This small molecule binds to this protein.
Small molecule (SMILES): CC(=O)N[C@@H]1[C@@H](O)[C@H](O[C@@H]2O[C@H](CO)[C@H](O)[C@H](O[C@]3(C(=O)O)C[C@H](O)[C@@H](NC(C)=O)[C@H]([C@H](O)[C@H](O)CO)O3)[C@H]2O)[C@@H](CO)O[C@H]1O

Binding-site contacts:
Ligand atom C9 contacts residue TYR92 of chain 1.E at 3.4 Å (hydrophobic).
Ligand atom O8 contacts residue TYR92 of chain 1.E at 2.7 Å (h-bond).
Ligand atom C1 contacts residue THR130 of chain 1.E at 3.6 Å.
Ligand atom C9 contacts residue HIS178 of chain 1.E at 3.3 Å.
Ligand atom O1A contacts residue THR130 of chain 1.E at 3.5 Å.
Ligand atom C8 contacts residue TYR92 of chain 1.E at 3.6 Å (hydrophobic).
Ligand atom C7 contacts residue TRP146 of chain 1.E at 3.9 Å (hydrophobic).
Ligand atom O10 contacts residue ALA129 of chain 1.E at 3.9 Å.
Ligand atom C5 contacts residue ALA129 of chain 1.E at 3.5 Å (hydrophobic).
Ligand atom O9 contacts residue GLU185 of chain 1.E at 2.7 Å (salt-bridge).
Ligand atom C8 contacts residue GLU185 of chain 1.E at 3.8 Å.
Ligand atom O1B contacts residue THR130 of chain 1.E at 3.0 Å (h-bond).
Ligand atom O8 contacts residue ARG215 of chain 1.E at 4.0 Å.
Ligand atom O8 contacts residue TRP146 of chain 1.E at 3.9 Å.
Ligand atom C4 contacts residue ARG215 of chain 1.E at 3.9 Å.
Ligand atom C1 contacts residue SER131 of chain 1.E at 3.8 Å.
Ligand atom O1A contacts residue SER131 of chain 1.E at 2.9 Å (h-bond).
Ligand atom O9 contacts residue HIS178 of chain 1.E at 3.3 Å (h-bond).
Ligand atom O10 contacts residue LEU148 of chain 1.E at 3.7 Å.
Ligand atom O6 contacts residue LYS188 of chain 1.E at 3.3 Å (salt-bridge).
Ligand atom N5 contacts residue ALA129 of chain 1.E at 2.9 Å (h-bond).
Ligand atom C9 contacts residue GLU185 of chain 1.E at 3.3 Å.
Ligand atom O4 contacts residue ARG215 of chain 1.E at 2.6 Å (salt-bridge).
Ligand atom C6 contacts residue ALA129 of chain 1.E at 4.1 Å (hydrophobic).
Ligand atom C10 contacts residue ALA129 of chain 1.E at 3.8 Å (hydrophobic).
Ligand atom N5 contacts residue TRP146 of chain 1.E at 4.1 Å.
Ligand atom O9 contacts residue ARG215 of chain 1.E at 3.7 Å.
Ligand atom O7 contacts residue GLU185 of chain 1.E at 4.0 Å.
Ligand atom O6 contacts residue GLU185 of chain 1.E at 3.9 Å.
Ligand atom O9 contacts residue TYR92 of chain 1.E at 2.9 Å (h-bond).
Ligand atom C4 contacts residue ALA129 of chain 1.E at 3.2 Å (hydrophobic).
Ligand atom C9 contacts residue TRP146 of chain 1.E at 4.0 Å (hydrophobic).
Ligand atom O3 contacts residue ARG215 of chain 1.E at 3.9 Å.
Ligand atom C11 contacts residue LEU189 of chain 1.E at 3.6 Å (hydrophobic).
Ligand atom O10 contacts residue GLY128 of chain 1.E at 3.8 Å.
Ligand atom O1B contacts residue SER131 of chain 1.E at 4.0 Å.
Ligand atom C8 contacts residue ARG215 of chain 1.E at 4.0 Å.
Ligand atom C8 contacts residue TRP146 of chain 1.E at 4.1 Å (hydrophobic).
Ligand atom O4 contacts residue ALA129 of chain 1.E at 3.6 Å (h-bond).
Ligand atom O7 contacts residue LEU189 of chain 1.E at 3.8 Å.

Sequence of chain 1.E:
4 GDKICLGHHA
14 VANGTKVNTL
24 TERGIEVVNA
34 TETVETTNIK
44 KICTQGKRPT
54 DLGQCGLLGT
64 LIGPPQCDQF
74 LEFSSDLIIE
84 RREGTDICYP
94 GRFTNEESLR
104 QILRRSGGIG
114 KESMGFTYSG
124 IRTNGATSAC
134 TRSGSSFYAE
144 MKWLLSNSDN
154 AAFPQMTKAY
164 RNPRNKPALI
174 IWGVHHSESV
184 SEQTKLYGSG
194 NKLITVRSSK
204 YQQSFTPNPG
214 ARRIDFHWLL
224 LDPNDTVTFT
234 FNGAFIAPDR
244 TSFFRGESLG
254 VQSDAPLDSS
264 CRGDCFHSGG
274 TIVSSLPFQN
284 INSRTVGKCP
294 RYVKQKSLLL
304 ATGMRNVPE